Binding-site contacts:
Ligand atom N3 contacts residue HIS208 of chain 1.A at 3.2 Å (h-bond).
Ligand atom C12 contacts residue TYR197 of chain 1.A at 3.5 Å (hydrophobic).
Ligand atom C20 contacts residue PHE205 of chain 1.A at 3.3 Å (hydrophobic).
Ligand atom N2 contacts residue HIS208 of chain 1.A at 2.6 Å (h-bond).
Ligand atom C15 contacts residue PHE205 of chain 1.A at 3.6 Å (hydrophobic).
Ligand atom C13 contacts residue HIS208 of chain 1.A at 3.4 Å.
Ligand atom C16 contacts residue TRP228 of chain 1.A at 3.4 Å (hydrophobic).
Ligand atom C13 contacts residue MN1 of chain 1.J at 3.1 Å.
Ligand atom C9 contacts residue TYR197 of chain 1.A at 3.5 Å (hydrophobic).
Ligand atom C17 contacts residue PHE205 of chain 1.A at 3.6 Å (hydrophobic).
Ligand atom N4 contacts residue TYR197 of chain 1.A at 3.5 Å.
Ligand atom N5 contacts residue PHE205 of chain 1.A at 3.6 Å.
Ligand atom C9 contacts residue DMS1 of chain 1.G at 3.4 Å.
Ligand atom C14 contacts residue HIS208 of chain 1.A at 3.4 Å.
Ligand atom O contacts residue PHE205 of chain 1.A at 3.4 Å.
Ligand atom C15 contacts residue TRP228 of chain 1.A at 3.3 Å (hydrophobic).
Ligand atom C15 contacts residue HIS296 of chain 1.A at 3.5 Å.
Ligand atom O contacts residue LYS226 of chain 1.A at 2.6 Å (salt-bridge).
Ligand atom C20 contacts residue TYR134 of chain 1.A at 3.3 Å (hydrophobic).
Ligand atom C9 contacts residue ASP137 of chain 1.A at 3.1 Å.
Ligand atom C7 contacts residue TRP195 of chain 1.A at 3.6 Å (hydrophobic).
Ligand atom N1 contacts residue HIS208 of chain 1.A at 3.2 Å (h-bond).
Ligand atom C19 contacts residue TYR197 of chain 1.A at 3.3 Å (hydrophobic).
Ligand atom C8 contacts residue ASP137 of chain 1.A at 3.1 Å.
Ligand atom N5 contacts residue TYR134 of chain 1.A at 2.7 Å (h-bond).
Ligand atom C14 contacts residue MN1 of chain 1.J at 3.0 Å.
Ligand atom N contacts residue ASP137 of chain 1.A at 3.2 Å (salt-bridge).
Ligand atom C13 contacts residue GLU210 of chain 1.A at 3.2 Å.
Ligand atom C15 contacts residue MN1 of chain 1.J at 3.3 Å.
Ligand atom N3 contacts residue MN1 of chain 1.J at 2.2 Å.
Ligand atom C1 contacts residue GLY190 of chain 1.A at 3.6 Å.
Ligand atom N3 contacts residue HIS296 of chain 1.A at 3.3 Å (h-bond).
Ligand atom N2 contacts residue MN1 of chain 1.J at 2.0 Å.
Ligand atom N1 contacts residue MN1 of chain 1.J at 2.8 Å.
Ligand atom C16 contacts residue PHE205 of chain 1.A at 3.4 Å (hydrophobic).
Ligand atom C13 contacts residue DMS1 of chain 1.G at 3.4 Å.
Ligand atom N5 contacts residue TYR197 of chain 1.A at 3.5 Å.
Ligand atom O contacts residue TYR134 of chain 1.A at 3.2 Å (h-bond).
Ligand atom N2 contacts residue GLU210 of chain 1.A at 3.0 Å (salt-bridge).
Ligand atom C12 contacts residue DMS1 of chain 1.H at 3.6 Å.

Sequence of chain 1.A:
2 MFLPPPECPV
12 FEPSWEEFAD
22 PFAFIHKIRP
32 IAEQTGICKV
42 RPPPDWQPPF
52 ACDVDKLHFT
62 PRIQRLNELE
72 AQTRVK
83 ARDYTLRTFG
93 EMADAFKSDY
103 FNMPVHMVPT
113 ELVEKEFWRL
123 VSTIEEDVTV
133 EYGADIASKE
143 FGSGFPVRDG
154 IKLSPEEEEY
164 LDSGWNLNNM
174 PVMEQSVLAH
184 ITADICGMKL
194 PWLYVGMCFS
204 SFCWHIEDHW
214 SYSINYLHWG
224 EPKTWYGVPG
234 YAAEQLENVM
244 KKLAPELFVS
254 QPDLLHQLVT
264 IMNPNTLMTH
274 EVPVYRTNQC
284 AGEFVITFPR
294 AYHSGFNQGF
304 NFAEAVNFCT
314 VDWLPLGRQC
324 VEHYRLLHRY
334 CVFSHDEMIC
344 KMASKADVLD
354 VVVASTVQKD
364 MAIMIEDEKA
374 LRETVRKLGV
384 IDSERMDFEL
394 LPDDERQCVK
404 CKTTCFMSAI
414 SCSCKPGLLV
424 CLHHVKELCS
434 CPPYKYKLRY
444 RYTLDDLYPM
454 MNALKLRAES

This small molecule binds to this protein.
Small molecule (SMILES): O=c1[nH]cnc2c(-n3cc(CCN4CCC(c5cc(Cl)cc(Cl)c5)CC4)cn3)nccc12